Sequence of chain 1.A:
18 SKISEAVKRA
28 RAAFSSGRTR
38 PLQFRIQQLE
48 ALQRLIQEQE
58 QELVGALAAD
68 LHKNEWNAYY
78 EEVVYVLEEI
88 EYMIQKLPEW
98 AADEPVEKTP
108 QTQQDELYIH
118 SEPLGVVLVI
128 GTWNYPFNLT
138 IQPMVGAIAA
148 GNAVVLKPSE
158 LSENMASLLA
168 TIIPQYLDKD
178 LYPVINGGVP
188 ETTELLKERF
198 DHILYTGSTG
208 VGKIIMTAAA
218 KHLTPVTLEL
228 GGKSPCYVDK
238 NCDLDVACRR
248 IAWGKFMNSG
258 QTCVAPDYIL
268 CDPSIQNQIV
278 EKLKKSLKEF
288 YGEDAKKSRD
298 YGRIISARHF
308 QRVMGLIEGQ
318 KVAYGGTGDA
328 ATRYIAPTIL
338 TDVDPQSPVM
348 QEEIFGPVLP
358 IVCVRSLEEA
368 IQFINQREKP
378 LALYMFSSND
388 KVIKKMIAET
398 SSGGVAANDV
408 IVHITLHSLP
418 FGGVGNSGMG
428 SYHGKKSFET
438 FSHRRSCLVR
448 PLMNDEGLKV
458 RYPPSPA

Binding-site contacts:
Ligand atom C4 contacts residue ILE411 of chain 1.A at 3.6 Å (hydrophobic).
Ligand atom O10 contacts residue THR259 of chain 1.A at 3.2 Å.
Ligand atom C2 contacts residue PHE418 of chain 1.A at 3.2 Å (hydrophobic).
Ligand atom O10 contacts residue CYS260 of chain 1.A at 2.7 Å (h-bond).
Ligand atom O10 contacts residue TYR132 of chain 1.A at 3.6 Å.
Ligand atom N9 contacts residue CYS260 of chain 1.A at 3.6 Å (h-bond).
Ligand atom C2 contacts residue HIS430 of chain 1.A at 3.8 Å.
Ligand atom C2 contacts residue LEU136 of chain 1.A at 3.6 Å (hydrophobic).
Ligand atom C15 contacts residue ILE408 of chain 1.A at 3.8 Å (hydrophobic).
Ligand atom C17 contacts residue ILE408 of chain 1.A at 3.5 Å (hydrophobic).
Ligand atom C6 contacts residue GLU226 of chain 1.A at 3.6 Å.
Ligand atom C6 contacts residue ILE411 of chain 1.A at 3.8 Å (hydrophobic).
Ligand atom C3 contacts residue ASN135 of chain 1.A at 3.5 Å.
Ligand atom C3 contacts residue HIS430 of chain 1.A at 3.5 Å.
Ligand atom C12 contacts residue TYR132 of chain 1.A at 3.4 Å (hydrophobic).
Ligand atom C1 contacts residue LEU136 of chain 1.A at 3.4 Å (hydrophobic).
Ligand atom C1 contacts residue CYS260 of chain 1.A at 3.7 Å (hydrophobic).
Ligand atom C14 contacts residue ILE411 of chain 1.A at 3.7 Å (hydrophobic).
Ligand atom C18 contacts residue TYR132 of chain 1.A at 3.1 Å (hydrophobic).
Ligand atom C5 contacts residue CYS260 of chain 1.A at 3.8 Å (hydrophobic).
Ligand atom C1 contacts residue GLU226 of chain 1.A at 3.1 Å.
Ligand atom O11 contacts residue LEU136 of chain 1.A at 3.3 Å.
Ligand atom O11 contacts residue GLU226 of chain 1.A at 2.8 Å (salt-bridge).
Ligand atom C7 contacts residue CYS260 of chain 1.A at 1.8 Å (hydrophobic).
Ligand atom N16 contacts residue GLU78 of chain 1.A at 3.6 Å (salt-bridge).
Ligand atom C8 contacts residue CYS260 of chain 1.A at 2.5 Å (hydrophobic).
Ligand atom C6 contacts residue LEU136 of chain 1.A at 3.5 Å (hydrophobic).
Ligand atom C5 contacts residue LEU136 of chain 1.A at 3.9 Å (hydrophobic).
Ligand atom O11 contacts residue CYS260 of chain 1.A at 2.7 Å (h-bond).
Ligand atom C7 contacts residue GLU226 of chain 1.A at 3.3 Å.
Ligand atom C6 contacts residue CYS260 of chain 1.A at 2.9 Å (hydrophobic).
Ligand atom O10 contacts residue ASN131 of chain 1.A at 3.3 Å (h-bond).
Ligand atom C4 contacts residue ASN135 of chain 1.A at 3.5 Å.
Ligand atom C5 contacts residue ILE411 of chain 1.A at 3.5 Å (hydrophobic).
Ligand atom C1 contacts residue PHE418 of chain 1.A at 3.1 Å (hydrophobic).
Ligand atom N16 contacts residue TYR82 of chain 1.A at 3.5 Å.
Ligand atom C17 contacts residue MET254 of chain 1.A at 3.6 Å (hydrophobic).
Ligand atom C2 contacts residue TYR429 of chain 1.A at 3.6 Å (hydrophobic).
Ligand atom C15 contacts residue THR412 of chain 1.A at 3.5 Å.
Ligand atom C18 contacts residue THR259 of chain 1.A at 3.9 Å.

This protein binds this small molecule.
Small molecule (SMILES): O=C1[C@@H](O)c2ccccc2N1CN1CCN(Cc2ccc3c(c2)OCO3)CC1